The protein below binds the small molecule below.
Small molecule (SMILES): CC(=O)N[C@@H]1[C@@H](O)[C@H](O)[C@@H](CO)O[C@H]1O

Sequence of chain 1.B:
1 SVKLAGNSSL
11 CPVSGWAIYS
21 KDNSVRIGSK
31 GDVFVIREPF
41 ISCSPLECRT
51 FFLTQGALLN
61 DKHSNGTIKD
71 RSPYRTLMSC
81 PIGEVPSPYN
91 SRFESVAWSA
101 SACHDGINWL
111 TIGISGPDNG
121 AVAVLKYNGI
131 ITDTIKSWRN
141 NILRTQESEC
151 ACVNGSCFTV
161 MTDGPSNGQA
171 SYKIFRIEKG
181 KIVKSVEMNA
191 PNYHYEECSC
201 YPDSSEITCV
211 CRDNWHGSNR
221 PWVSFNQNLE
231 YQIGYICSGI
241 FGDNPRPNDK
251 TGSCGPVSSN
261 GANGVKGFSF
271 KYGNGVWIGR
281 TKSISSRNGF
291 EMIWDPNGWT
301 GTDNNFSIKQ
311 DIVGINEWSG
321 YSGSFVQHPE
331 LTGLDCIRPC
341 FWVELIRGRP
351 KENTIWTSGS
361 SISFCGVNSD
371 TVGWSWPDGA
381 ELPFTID

Binding-site contacts:
Ligand atom C7 contacts residue ASN154 of chain 1.B at 3.3 Å.
Ligand atom C3 contacts residue ASN154 of chain 1.B at 3.6 Å.
Ligand atom C5 contacts residue ASN154 of chain 1.B at 3.6 Å.
Ligand atom C1 contacts residue LYS3 of chain 1.B at 4.2 Å.
Ligand atom O5 contacts residue LYS3 of chain 1.B at 3.5 Å (salt-bridge).
Ligand atom C4 contacts residue ASN154 of chain 1.B at 4.1 Å.
Ligand atom C6 contacts residue LYS3 of chain 1.B at 3.8 Å.
Ligand atom C2 contacts residue ASN154 of chain 1.B at 2.2 Å.
Ligand atom O7 contacts residue ASN154 of chain 1.B at 3.6 Å (h-bond).
Ligand atom C5 contacts residue LYS3 of chain 1.B at 3.9 Å.
Ligand atom N2 contacts residue ASN154 of chain 1.B at 2.7 Å (h-bond).
Ligand atom O5 contacts residue ASN154 of chain 1.B at 2.4 Å (h-bond).
Ligand atom C1 contacts residue ASN154 of chain 1.B at 1.4 Å.
Ligand atom C8 contacts residue ASN154 of chain 1.B at 4.3 Å.